Sequence of chain 2.A:
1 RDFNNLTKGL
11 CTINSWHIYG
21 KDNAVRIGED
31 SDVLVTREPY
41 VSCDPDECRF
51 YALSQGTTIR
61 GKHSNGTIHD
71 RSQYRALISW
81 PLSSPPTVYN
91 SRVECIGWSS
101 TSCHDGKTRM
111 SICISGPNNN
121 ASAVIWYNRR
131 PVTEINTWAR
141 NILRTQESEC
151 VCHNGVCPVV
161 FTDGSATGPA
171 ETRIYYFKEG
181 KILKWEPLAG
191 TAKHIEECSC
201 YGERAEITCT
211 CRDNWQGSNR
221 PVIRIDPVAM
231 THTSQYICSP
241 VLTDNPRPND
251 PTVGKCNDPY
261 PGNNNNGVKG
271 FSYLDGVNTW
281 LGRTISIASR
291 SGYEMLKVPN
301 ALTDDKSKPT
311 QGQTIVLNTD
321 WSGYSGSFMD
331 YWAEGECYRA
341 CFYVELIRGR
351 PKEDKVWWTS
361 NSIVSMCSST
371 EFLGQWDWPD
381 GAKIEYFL

Sequence of chain 4.A:
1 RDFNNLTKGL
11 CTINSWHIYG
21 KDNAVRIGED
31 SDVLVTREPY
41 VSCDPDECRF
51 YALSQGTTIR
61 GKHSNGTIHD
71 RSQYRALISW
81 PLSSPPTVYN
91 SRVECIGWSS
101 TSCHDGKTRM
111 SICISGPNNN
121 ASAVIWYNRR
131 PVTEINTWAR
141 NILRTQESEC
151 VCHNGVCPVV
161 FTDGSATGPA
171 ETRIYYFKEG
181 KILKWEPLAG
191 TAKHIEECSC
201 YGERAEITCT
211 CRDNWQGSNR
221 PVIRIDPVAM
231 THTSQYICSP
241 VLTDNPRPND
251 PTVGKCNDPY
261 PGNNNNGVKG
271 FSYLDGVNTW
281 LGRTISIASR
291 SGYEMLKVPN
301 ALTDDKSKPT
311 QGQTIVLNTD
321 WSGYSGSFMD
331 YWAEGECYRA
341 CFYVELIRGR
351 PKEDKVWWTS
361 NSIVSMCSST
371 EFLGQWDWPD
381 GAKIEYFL

Binding-site contacts:
Ligand atom O5 contacts residue GLN375 of chain 4.A at 3.3 Å (h-bond).
Ligand atom C8 contacts residue ASN119 of chain 2.A at 3.5 Å.
Ligand atom C7 contacts residue ASN120 of chain 2.A at 3.5 Å.
Ligand atom C6 contacts residue LYS308 of chain 4.A at 3.6 Å.
Ligand atom O6 contacts residue ASP250 of chain 4.A at 2.7 Å (salt-bridge).
Ligand atom O6 contacts residue ILE285 of chain 4.A at 2.8 Å (h-bond).
Ligand atom N2 contacts residue ASN120 of chain 2.A at 2.8 Å (h-bond).
Ligand atom O5 contacts residue GLY374 of chain 4.A at 3.2 Å.
Ligand atom C6 contacts residue LEU373 of chain 4.A at 3.3 Å (hydrophobic).
Ligand atom O3 contacts residue GLU294 of chain 4.A at 2.7 Å (salt-bridge).
Ligand atom O3 contacts residue GLY312 of chain 4.A at 3.0 Å (h-bond).
Ligand atom C3 contacts residue GLU294 of chain 4.A at 3.4 Å.
Ligand atom C5 contacts residue ASN120 of chain 2.A at 3.6 Å.
Ligand atom C1 contacts residue ASN120 of chain 2.A at 1.4 Å.
Ligand atom C6 contacts residue GLN311 of chain 4.A at 3.6 Å.
Ligand atom O6 contacts residue THR310 of chain 4.A at 3.5 Å (h-bond).
Ligand atom O3 contacts residue ASP250 of chain 4.A at 3.0 Å (salt-bridge).
Ligand atom O5 contacts residue ASN120 of chain 2.A at 2.4 Å (h-bond).
Ligand atom O3 contacts residue ARG283 of chain 4.A at 2.9 Å (salt-bridge).
Ligand atom O5 contacts residue GLY312 of chain 4.A at 3.6 Å.
Ligand atom O3 contacts residue ASN249 of chain 4.A at 2.6 Å (h-bond).
Ligand atom O6 contacts residue GLN375 of chain 4.A at 3.2 Å.
Ligand atom O4 contacts residue ILE287 of chain 4.A at 3.3 Å.
Ligand atom O5 contacts residue ASP250 of chain 4.A at 3.5 Å (salt-bridge).
Ligand atom C4 contacts residue GLU294 of chain 4.A at 3.6 Å.
Ligand atom C5 contacts residue ARG283 of chain 4.A at 3.6 Å.
Ligand atom C6 contacts residue THR310 of chain 4.A at 3.6 Å.
Ligand atom O4 contacts residue GLU294 of chain 4.A at 2.9 Å (salt-bridge).
Ligand atom C6 contacts residue ASP250 of chain 4.A at 3.5 Å.
Ligand atom C2 contacts residue ASN120 of chain 2.A at 2.4 Å.
Ligand atom C5 contacts residue THR310 of chain 4.A at 3.7 Å.
Ligand atom O2 contacts residue GLY312 of chain 4.A at 3.1 Å.
Ligand atom C6 contacts residue ILE285 of chain 4.A at 3.5 Å (hydrophobic).
Ligand atom O6 contacts residue LYS308 of chain 4.A at 2.7 Å (salt-bridge).
Ligand atom O3 contacts residue GLN311 of chain 4.A at 3.3 Å.
Ligand atom O4 contacts residue ARG247 of chain 4.A at 3.2 Å (salt-bridge).
Ligand atom C3 contacts residue GLY312 of chain 4.A at 3.1 Å.
Ligand atom O2 contacts residue ASN249 of chain 4.A at 3.2 Å (h-bond).
Ligand atom O3 contacts residue LEU296 of chain 4.A at 3.6 Å.
Ligand atom O2 contacts residue LEU296 of chain 4.A at 3.4 Å.

This protein binds this small molecule.
Small molecule (SMILES): CC(=O)N[C@H]1[C@H](O[C@H]2[C@H](O)[C@@H](NC(C)=O)CO[C@@H]2CO)O[C@H](CO)[C@@H](O[C@@H]2O[C@H](CO[C@H]3O[C@H](CO[C@H]4O[C@H](CO)[C@@H](O)[C@H](O)[C@@H]4O)[C@@H](O)[C@H](O[C@H]4O[C@H](CO)[C@@H](O)[C@H](O)[C@@H]4O)[C@@H]3O)[C@@H](O)[C@H](O[C@H]3O[C@H](CO)[C@@H](O)[C@H](O)[C@@H]3O[C@H]3O[C@H](CO)[C@@H](O)[C@H](O)[C@@H]3O[C@H]3O[C@H](CO)[C@@H](O)[C@H](O)[C@@H]3O)[C@@H]2O)[C@@H]1O